Sequence of chain 1.C:
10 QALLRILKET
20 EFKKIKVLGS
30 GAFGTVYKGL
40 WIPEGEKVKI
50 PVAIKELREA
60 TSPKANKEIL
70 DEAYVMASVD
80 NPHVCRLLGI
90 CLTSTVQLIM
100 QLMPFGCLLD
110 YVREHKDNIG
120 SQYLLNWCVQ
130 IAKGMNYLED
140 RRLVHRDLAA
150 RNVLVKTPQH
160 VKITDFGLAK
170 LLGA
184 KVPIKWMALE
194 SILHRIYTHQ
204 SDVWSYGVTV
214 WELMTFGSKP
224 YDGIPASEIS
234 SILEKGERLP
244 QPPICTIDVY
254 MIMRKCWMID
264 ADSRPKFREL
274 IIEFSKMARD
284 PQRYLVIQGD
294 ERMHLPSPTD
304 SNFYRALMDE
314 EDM

Binding-site contacts:
Ligand atom C30 contacts residue MET75 of chain 1.C at 3.4 Å (hydrophobic).
Ligand atom F36 contacts residue CYS84 of chain 1.C at 3.6 Å.
Ligand atom C37 contacts residue PHE165 of chain 1.C at 3.4 Å (hydrophobic).
Ligand atom O40 contacts residue LEU167 of chain 1.C at 3.4 Å.
Ligand atom C07 contacts residue LEU97 of chain 1.C at 3.5 Å (hydrophobic).
Ligand atom N05 contacts residue MET99 of chain 1.C at 3.4 Å (h-bond).
Ligand atom O32 contacts residue LEU167 of chain 1.C at 3.4 Å.
Ligand atom F36 contacts residue ARG85 of chain 1.C at 3.1 Å.
Ligand atom O40 contacts residue ASP164 of chain 1.C at 3.4 Å.
Ligand atom S08 contacts residue LYS54 of chain 1.C at 3.5 Å.
Ligand atom S08 contacts residue LEU97 of chain 1.C at 3.4 Å (h-bond).
Ligand atom C07 contacts residue LYS54 of chain 1.C at 3.3 Å.
Ligand atom C09 contacts residue ASP164 of chain 1.C at 3.2 Å.
Ligand atom C04 contacts residue MET99 of chain 1.C at 3.5 Å (hydrophobic).
Ligand atom N05 contacts residue LYS54 of chain 1.C at 3.6 Å.
Ligand atom C07 contacts residue ALA52 of chain 1.C at 3.4 Å (hydrophobic).
Ligand atom C37 contacts residue CYS84 of chain 1.C at 3.4 Å (hydrophobic).
Ligand atom C02 contacts residue ASP164 of chain 1.C at 3.5 Å.
Ligand atom C17 contacts residue ILE68 of chain 1.C at 3.6 Å (hydrophobic).
Ligand atom C38 contacts residue PHE165 of chain 1.C at 3.4 Å (hydrophobic).
Ligand atom C26 contacts residue ILE68 of chain 1.C at 3.5 Å (hydrophobic).
Ligand atom N22 contacts residue GLU58 of chain 1.C at 3.5 Å (salt-bridge).
Ligand atom C21 contacts residue GLU58 of chain 1.C at 3.6 Å.
Ligand atom C23 contacts residue GLU58 of chain 1.C at 3.1 Å.
Ligand atom C11 contacts residue LEU167 of chain 1.C at 3.4 Å (hydrophobic).
Ligand atom C12 contacts residue LEU167 of chain 1.C at 3.4 Å (hydrophobic).
Ligand atom O40 contacts residue PHE165 of chain 1.C at 2.8 Å (h-bond).
Ligand atom C25 contacts residue GLU58 of chain 1.C at 3.3 Å.
Ligand atom C18 contacts residue ILE68 of chain 1.C at 3.5 Å (hydrophobic).
Ligand atom C39 contacts residue ASP164 of chain 1.C at 3.6 Å.
Ligand atom C31 contacts residue MET75 of chain 1.C at 3.4 Å (hydrophobic).
Ligand atom C24 contacts residue GLU58 of chain 1.C at 3.1 Å.
Ligand atom N05 contacts residue ANP1 of chain 1.L at 3.6 Å.
Ligand atom F36 contacts residue LEU86 of chain 1.C at 3.0 Å.
Ligand atom C29 contacts residue MET75 of chain 1.C at 3.3 Å (hydrophobic).
Ligand atom N03 contacts residue ASP164 of chain 1.C at 2.8 Å (salt-bridge).
Ligand atom C07 contacts residue MET99 of chain 1.C at 3.6 Å (hydrophobic).
Ligand atom O01 contacts residue LEU97 of chain 1.C at 3.2 Å.
Ligand atom C06 contacts residue MET99 of chain 1.C at 3.6 Å (hydrophobic).
Ligand atom C19 contacts residue GLU67 of chain 1.C at 3.4 Å.

A small-molecule ligand and the protein it binds are described below.
Small molecule (SMILES): CN1CCC(c2ccc(-c3ccc4c(c3)C(=O)N([C@@H](C(=O)Nc3nccs3)c3cc(F)ccc3O)C4)cc2)CC1